A small-molecule ligand and the protein it binds are described below.
Small molecule (SMILES): CC(=O)N[C@@H]1[C@@H](O)[C@H](O)[C@@H](CO)O[C@H]1O

Binding-site contacts:
Ligand atom C3 contacts residue ASN696 of chain 1.G at 3.8 Å.
Ligand atom C1 contacts residue ASN696 of chain 1.G at 1.4 Å.
Ligand atom C7 contacts residue ASN696 of chain 1.G at 3.7 Å.
Ligand atom C8 contacts residue GLY1118 of chain 1.G at 4.3 Å.
Ligand atom C2 contacts residue ASN696 of chain 1.G at 2.4 Å.
Ligand atom N2 contacts residue ASN696 of chain 1.G at 2.9 Å (h-bond).
Ligand atom C5 contacts residue ASN696 of chain 1.G at 3.7 Å.
Ligand atom O7 contacts residue ILE1117 of chain 1.G at 4.0 Å.
Ligand atom O7 contacts residue ASN696 of chain 1.G at 4.1 Å.
Ligand atom O5 contacts residue ASP783 of chain 1.F at 4.3 Å.
Ligand atom O5 contacts residue ASN696 of chain 1.G at 2.4 Å (h-bond).
Ligand atom C4 contacts residue ASN696 of chain 1.G at 4.2 Å.

Sequence of chain 1.G:
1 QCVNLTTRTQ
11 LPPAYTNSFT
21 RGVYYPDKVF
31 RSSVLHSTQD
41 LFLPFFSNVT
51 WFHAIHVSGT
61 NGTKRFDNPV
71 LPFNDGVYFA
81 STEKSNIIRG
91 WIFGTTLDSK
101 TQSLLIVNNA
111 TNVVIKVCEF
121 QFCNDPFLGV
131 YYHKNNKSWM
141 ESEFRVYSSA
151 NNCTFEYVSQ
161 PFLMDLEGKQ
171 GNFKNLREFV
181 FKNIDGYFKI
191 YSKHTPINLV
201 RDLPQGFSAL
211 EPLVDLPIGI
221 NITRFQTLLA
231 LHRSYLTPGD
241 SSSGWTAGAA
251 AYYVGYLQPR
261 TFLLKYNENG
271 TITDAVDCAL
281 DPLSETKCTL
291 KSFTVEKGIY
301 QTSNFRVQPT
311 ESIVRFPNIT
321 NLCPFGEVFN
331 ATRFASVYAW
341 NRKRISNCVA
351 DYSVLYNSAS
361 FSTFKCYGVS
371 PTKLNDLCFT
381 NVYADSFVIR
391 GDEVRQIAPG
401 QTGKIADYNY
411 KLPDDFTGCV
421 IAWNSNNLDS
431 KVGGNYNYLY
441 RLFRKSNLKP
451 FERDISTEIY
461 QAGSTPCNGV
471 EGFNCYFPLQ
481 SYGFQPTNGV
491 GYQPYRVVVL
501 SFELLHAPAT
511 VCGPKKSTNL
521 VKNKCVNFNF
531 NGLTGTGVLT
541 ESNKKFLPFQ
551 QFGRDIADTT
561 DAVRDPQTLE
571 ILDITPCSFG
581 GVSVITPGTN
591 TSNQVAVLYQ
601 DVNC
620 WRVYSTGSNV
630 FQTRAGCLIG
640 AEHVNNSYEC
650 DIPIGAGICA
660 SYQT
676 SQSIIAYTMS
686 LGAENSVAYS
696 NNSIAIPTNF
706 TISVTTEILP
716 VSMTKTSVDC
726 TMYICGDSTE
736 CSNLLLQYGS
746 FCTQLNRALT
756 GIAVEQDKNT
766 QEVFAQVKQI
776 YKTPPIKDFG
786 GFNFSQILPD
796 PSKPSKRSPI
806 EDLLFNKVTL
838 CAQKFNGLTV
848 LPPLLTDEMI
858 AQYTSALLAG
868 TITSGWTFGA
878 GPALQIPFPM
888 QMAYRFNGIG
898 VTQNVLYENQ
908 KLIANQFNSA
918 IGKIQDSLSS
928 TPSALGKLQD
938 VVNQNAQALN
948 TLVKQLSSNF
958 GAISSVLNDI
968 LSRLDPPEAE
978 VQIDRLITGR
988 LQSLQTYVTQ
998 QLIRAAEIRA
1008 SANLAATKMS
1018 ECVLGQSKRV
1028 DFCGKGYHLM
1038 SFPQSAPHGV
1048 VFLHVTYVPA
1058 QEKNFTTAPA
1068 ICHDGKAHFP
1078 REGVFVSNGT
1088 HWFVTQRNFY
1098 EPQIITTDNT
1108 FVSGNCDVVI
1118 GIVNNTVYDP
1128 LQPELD

Sequence of chain 1.F:
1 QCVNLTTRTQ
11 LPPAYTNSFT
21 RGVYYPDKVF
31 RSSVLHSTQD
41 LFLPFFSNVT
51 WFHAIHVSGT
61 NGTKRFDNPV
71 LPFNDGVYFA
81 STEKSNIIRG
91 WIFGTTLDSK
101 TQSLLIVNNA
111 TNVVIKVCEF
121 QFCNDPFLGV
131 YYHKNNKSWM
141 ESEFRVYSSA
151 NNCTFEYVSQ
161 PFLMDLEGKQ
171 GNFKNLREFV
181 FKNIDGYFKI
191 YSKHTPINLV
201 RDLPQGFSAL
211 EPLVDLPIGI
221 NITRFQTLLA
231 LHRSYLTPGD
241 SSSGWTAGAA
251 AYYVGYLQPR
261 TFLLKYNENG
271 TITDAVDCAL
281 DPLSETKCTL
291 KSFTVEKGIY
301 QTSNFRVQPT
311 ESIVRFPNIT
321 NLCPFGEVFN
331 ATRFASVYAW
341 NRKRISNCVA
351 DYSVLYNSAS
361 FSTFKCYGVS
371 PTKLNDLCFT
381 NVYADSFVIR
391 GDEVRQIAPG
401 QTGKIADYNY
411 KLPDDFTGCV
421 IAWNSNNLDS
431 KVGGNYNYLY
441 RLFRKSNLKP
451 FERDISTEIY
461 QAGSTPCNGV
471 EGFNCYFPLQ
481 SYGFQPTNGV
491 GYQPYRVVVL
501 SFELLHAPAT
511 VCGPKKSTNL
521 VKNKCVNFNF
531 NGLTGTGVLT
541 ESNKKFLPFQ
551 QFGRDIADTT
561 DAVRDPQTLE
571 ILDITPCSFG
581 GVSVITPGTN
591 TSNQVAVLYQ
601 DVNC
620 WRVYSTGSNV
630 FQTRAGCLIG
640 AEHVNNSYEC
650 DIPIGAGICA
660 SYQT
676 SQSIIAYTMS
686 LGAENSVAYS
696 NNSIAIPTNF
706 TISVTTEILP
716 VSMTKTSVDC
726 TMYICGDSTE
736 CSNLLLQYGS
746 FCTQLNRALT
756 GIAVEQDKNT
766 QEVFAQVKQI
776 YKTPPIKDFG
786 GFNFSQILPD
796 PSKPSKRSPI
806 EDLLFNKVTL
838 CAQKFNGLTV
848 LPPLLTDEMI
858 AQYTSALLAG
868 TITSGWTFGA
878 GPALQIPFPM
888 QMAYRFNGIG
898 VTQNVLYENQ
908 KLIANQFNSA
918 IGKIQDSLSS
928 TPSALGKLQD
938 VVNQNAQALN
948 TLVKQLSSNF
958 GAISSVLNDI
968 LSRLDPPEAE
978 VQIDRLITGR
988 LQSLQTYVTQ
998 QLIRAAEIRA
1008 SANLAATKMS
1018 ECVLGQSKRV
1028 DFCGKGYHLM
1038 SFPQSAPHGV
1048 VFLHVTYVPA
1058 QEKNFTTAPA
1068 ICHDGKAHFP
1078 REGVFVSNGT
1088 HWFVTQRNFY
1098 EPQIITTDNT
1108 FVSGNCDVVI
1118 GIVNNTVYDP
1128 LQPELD